Sequence of chain 1.C:
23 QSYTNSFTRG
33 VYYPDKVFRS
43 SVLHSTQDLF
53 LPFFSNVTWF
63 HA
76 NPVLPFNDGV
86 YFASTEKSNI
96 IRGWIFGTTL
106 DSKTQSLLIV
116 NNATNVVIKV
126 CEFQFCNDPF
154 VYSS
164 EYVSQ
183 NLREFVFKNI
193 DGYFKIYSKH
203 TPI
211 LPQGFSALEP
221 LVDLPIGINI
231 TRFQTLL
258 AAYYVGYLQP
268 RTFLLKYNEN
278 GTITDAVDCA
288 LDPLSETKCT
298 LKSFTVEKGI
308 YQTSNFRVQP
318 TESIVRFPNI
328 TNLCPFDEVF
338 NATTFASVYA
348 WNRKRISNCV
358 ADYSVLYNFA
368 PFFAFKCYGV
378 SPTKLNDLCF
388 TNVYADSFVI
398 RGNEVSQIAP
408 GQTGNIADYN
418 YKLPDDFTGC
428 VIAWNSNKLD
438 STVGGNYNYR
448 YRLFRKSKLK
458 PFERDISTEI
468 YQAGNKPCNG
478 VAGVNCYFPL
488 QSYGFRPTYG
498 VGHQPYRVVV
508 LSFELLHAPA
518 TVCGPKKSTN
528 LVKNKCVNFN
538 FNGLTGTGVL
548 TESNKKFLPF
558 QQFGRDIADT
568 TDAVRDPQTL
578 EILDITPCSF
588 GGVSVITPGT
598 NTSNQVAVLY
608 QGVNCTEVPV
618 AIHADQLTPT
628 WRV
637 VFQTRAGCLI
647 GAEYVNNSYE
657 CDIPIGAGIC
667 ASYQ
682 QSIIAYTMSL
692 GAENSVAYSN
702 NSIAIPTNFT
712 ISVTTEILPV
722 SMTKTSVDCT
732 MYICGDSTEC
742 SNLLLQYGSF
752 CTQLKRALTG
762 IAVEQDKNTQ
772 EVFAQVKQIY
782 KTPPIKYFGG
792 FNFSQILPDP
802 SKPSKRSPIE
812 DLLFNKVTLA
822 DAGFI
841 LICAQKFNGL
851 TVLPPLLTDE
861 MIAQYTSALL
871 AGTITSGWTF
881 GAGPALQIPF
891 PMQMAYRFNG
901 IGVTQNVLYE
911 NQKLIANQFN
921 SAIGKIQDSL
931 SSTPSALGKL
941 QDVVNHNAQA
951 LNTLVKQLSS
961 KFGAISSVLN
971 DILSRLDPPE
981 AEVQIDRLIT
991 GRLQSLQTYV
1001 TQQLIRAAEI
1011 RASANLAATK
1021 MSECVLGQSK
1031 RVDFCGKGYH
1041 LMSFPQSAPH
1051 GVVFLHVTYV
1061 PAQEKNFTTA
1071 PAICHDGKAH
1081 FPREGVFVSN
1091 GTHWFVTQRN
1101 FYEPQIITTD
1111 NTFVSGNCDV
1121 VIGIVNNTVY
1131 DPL

Binding-site contacts:
Ligand atom C8 contacts residue HIS1093 of chain 1.C at 4.0 Å.
Ligand atom N2 contacts residue ASN1090 of chain 1.C at 2.9 Å (h-bond).
Ligand atom C5 contacts residue PHE1095 of chain 1.C at 3.6 Å (hydrophobic).
Ligand atom O7 contacts residue ASN1090 of chain 1.C at 3.4 Å (h-bond).
Ligand atom O5 contacts residue ASN1090 of chain 1.C at 2.4 Å (h-bond).
Ligand atom C1 contacts residue THR1092 of chain 1.C at 4.2 Å.
Ligand atom C3 contacts residue THR1092 of chain 1.C at 3.9 Å.
Ligand atom O7 contacts residue HIS1093 of chain 1.C at 3.3 Å.
Ligand atom C1 contacts residue HIS1093 of chain 1.C at 3.9 Å.
Ligand atom C2 contacts residue HIS1093 of chain 1.C at 4.1 Å.
Ligand atom C2 contacts residue THR1092 of chain 1.C at 3.9 Å.
Ligand atom C5 contacts residue ASN1090 of chain 1.C at 3.6 Å.
Ligand atom C6 contacts residue PHE1095 of chain 1.C at 3.4 Å (hydrophobic).
Ligand atom C2 contacts residue ASN1090 of chain 1.C at 2.4 Å.
Ligand atom C3 contacts residue HIS1093 of chain 1.C at 3.4 Å.
Ligand atom O5 contacts residue HIS1093 of chain 1.C at 4.1 Å.
Ligand atom C7 contacts residue HIS1093 of chain 1.C at 3.5 Å.
Ligand atom C8 contacts residue THR1092 of chain 1.C at 3.9 Å.
Ligand atom C5 contacts residue HIS1093 of chain 1.C at 3.4 Å.
Ligand atom O6 contacts residue HIS1093 of chain 1.C at 4.3 Å.
Ligand atom C1 contacts residue ASN1090 of chain 1.C at 1.4 Å.
Ligand atom C4 contacts residue ASN1090 of chain 1.C at 4.2 Å.
Ligand atom O4 contacts residue HIS1093 of chain 1.C at 3.3 Å.
Ligand atom N2 contacts residue THR1092 of chain 1.C at 3.1 Å (h-bond).
Ligand atom C6 contacts residue HIS1093 of chain 1.C at 4.5 Å.
Ligand atom C7 contacts residue THR1092 of chain 1.C at 4.0 Å.
Ligand atom C1 contacts residue PHE1095 of chain 1.C at 4.1 Å (hydrophobic).
Ligand atom O3 contacts residue THR1092 of chain 1.C at 4.4 Å.
Ligand atom O6 contacts residue PHE1095 of chain 1.C at 3.6 Å.
Ligand atom C3 contacts residue ASN1090 of chain 1.C at 3.8 Å.
Ligand atom C4 contacts residue HIS1093 of chain 1.C at 3.5 Å.
Ligand atom C7 contacts residue ASN1090 of chain 1.C at 3.3 Å.
Ligand atom O5 contacts residue PHE1095 of chain 1.C at 3.6 Å.
Ligand atom O3 contacts residue HIS1093 of chain 1.C at 4.4 Å.
Ligand atom N2 contacts residue HIS1093 of chain 1.C at 4.1 Å.
Ligand atom C8 contacts residue ASN1090 of chain 1.C at 3.9 Å.

A protein and the small-molecule ligand that binds it are described below.
Small molecule (SMILES): CC(=O)N[C@H]1[C@H](O[C@H]2[C@H](O)[C@@H](NC(C)=O)CO[C@@H]2CO)O[C@H](CO)[C@@H](O)[C@@H]1O